Sequence of chain 1.A:
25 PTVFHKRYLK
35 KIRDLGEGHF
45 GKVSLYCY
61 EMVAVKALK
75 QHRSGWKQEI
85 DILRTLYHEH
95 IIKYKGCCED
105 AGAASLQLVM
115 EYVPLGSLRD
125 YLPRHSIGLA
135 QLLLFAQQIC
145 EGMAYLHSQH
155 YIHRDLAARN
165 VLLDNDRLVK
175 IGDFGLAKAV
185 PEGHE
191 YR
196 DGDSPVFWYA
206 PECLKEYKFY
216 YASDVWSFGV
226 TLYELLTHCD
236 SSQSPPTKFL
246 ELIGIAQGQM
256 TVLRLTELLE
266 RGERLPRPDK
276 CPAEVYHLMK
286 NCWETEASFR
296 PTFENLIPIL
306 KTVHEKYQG

The small molecule below binds the protein below.
Small molecule (SMILES): Cn1cc(Nc2nccc(N3C[C@H]4CC[C@@H](C3)N4C(=O)[C@@H]3CC3(F)F)n2)cn1

Binding-site contacts:
Ligand atom F2 contacts residue GLY42 of chain 1.A at 3.4 Å.
Ligand atom N4 contacts residue VAL117 of chain 1.A at 3.1 Å (h-bond).
Ligand atom C3 contacts residue GLY120 of chain 1.A at 3.5 Å.
Ligand atom C7 contacts residue MET114 of chain 1.A at 3.6 Å (hydrophobic).
Ligand atom C7 contacts residue ILE96 of chain 1.A at 3.8 Å (hydrophobic).
Ligand atom C6 contacts residue ILE96 of chain 1.A at 3.7 Å (hydrophobic).
Ligand atom C14 contacts residue GLY176 of chain 1.A at 3.6 Å.
Ligand atom C4 contacts residue VAL117 of chain 1.A at 3.5 Å (hydrophobic).
Ligand atom C5 contacts residue VAL117 of chain 1.A at 3.6 Å (hydrophobic).
Ligand atom C4 contacts residue TYR116 of chain 1.A at 3.6 Å (hydrophobic).
Ligand atom C18 contacts residue VAL47 of chain 1.A at 3.6 Å (hydrophobic).
Ligand atom C1 contacts residue ASP124 of chain 1.A at 3.8 Å.
Ligand atom F1 contacts residue ASP177 of chain 1.A at 3.8 Å.
Ligand atom F1 contacts residue GLY45 of chain 1.A at 3.6 Å.
Ligand atom C6 contacts residue GLU115 of chain 1.A at 3.4 Å.
Ligand atom N3 contacts residue VAL117 of chain 1.A at 2.7 Å (h-bond).
Ligand atom C8 contacts residue LEU166 of chain 1.A at 3.6 Å (hydrophobic).
Ligand atom F2 contacts residue GLY45 of chain 1.A at 3.4 Å.
Ligand atom C1 contacts residue LEU39 of chain 1.A at 3.4 Å (hydrophobic).
Ligand atom F2 contacts residue VAL47 of chain 1.A at 3.4 Å.
Ligand atom C12 contacts residue GLY176 of chain 1.A at 3.6 Å.
Ligand atom O1 contacts residue GLU41 of chain 1.A at 3.5 Å (salt-bridge).
Ligand atom C6 contacts residue ALA64 of chain 1.A at 3.5 Å (hydrophobic).
Ligand atom C17 contacts residue GLY42 of chain 1.A at 3.6 Å.
Ligand atom N1 contacts residue LEU39 of chain 1.A at 3.7 Å.
Ligand atom O1 contacts residue GLY40 of chain 1.A at 3.6 Å.
Ligand atom F1 contacts residue LYS66 of chain 1.A at 3.2 Å.
Ligand atom C4 contacts residue GLY120 of chain 1.A at 3.5 Å.
Ligand atom N5 contacts residue LEU166 of chain 1.A at 3.8 Å.
Ligand atom C11 contacts residue ARG163 of chain 1.A at 3.4 Å.
Ligand atom N4 contacts residue GLU115 of chain 1.A at 3.8 Å.
Ligand atom C18 contacts residue GLY42 of chain 1.A at 3.8 Å.
Ligand atom F2 contacts residue GLU41 of chain 1.A at 2.9 Å.
Ligand atom C16 contacts residue ASP177 of chain 1.A at 3.4 Å.
Ligand atom C3 contacts residue VAL117 of chain 1.A at 3.4 Å (hydrophobic).
Ligand atom C7 contacts residue LEU166 of chain 1.A at 3.5 Å (hydrophobic).
Ligand atom F1 contacts residue VAL47 of chain 1.A at 3.5 Å.
Ligand atom C13 contacts residue GLY176 of chain 1.A at 3.6 Å.
Ligand atom F2 contacts residue GLY40 of chain 1.A at 3.1 Å.
Ligand atom C6 contacts residue LEU166 of chain 1.A at 3.7 Å (hydrophobic).